The small molecule below binds the protein below.
Small molecule (SMILES): Cn1ncc(C(=O)NCc2cc[nH]n2)c1C(=O)Nc1ccn2cc(-c3ccccc3)nc2n1

Binding-site contacts:
Ligand atom C29 contacts residue THR242 of chain 1.A at 3.4 Å.
Ligand atom C15 contacts residue MET267 of chain 1.A at 3.7 Å (hydrophobic).
Ligand atom C15 contacts residue GLY279 of chain 1.A at 3.4 Å.
Ligand atom C29 contacts residue SER231 of chain 1.A at 3.3 Å.
Ligand atom N12 contacts residue GLN280 of chain 1.A at 3.4 Å (h-bond).
Ligand atom N12 contacts residue TYR247 of chain 1.A at 3.2 Å (h-bond).
Ligand atom N32 contacts residue ALA243 of chain 1.A at 3.4 Å (h-bond).
Ligand atom N13 contacts residue TYR247 of chain 1.A at 2.6 Å (h-bond).
Ligand atom C1 contacts residue PHE283 of chain 1.A at 3.4 Å (hydrophobic).
Ligand atom N14 contacts residue GLY279 of chain 1.A at 3.7 Å.
Ligand atom C25 contacts residue GLU275 of chain 1.A at 3.5 Å.
Ligand atom N32 contacts residue THR239 of chain 1.A at 2.8 Å (h-bond).
Ligand atom N33 contacts residue THR239 of chain 1.A at 3.5 Å (h-bond).
Ligand atom C28 contacts residue VAL232 of chain 1.A at 3.6 Å (hydrophobic).
Ligand atom C2 contacts residue PHE283 of chain 1.A at 3.6 Å (hydrophobic).
Ligand atom C18 contacts residue PHE283 of chain 1.A at 3.6 Å (hydrophobic).
Ligand atom N14 contacts residue MET267 of chain 1.A at 3.7 Å.
Ligand atom N13 contacts residue GLY279 of chain 1.A at 3.7 Å.
Ligand atom C10 contacts residue LEU189 of chain 1.A at 3.7 Å (hydrophobic).
Ligand atom O26 contacts residue GLN280 of chain 1.A at 3.0 Å (h-bond).
Ligand atom C20 contacts residue GLY279 of chain 1.A at 3.6 Å.
Ligand atom C23 contacts residue GLU275 of chain 1.A at 3.5 Å.
Ligand atom C23 contacts residue VAL276 of chain 1.A at 3.7 Å (hydrophobic).
Ligand atom C29 contacts residue ALA243 of chain 1.A at 3.6 Å (hydrophobic).
Ligand atom C24 contacts residue PRO266 of chain 1.A at 3.5 Å (hydrophobic).
Ligand atom C18 contacts residue MET267 of chain 1.A at 3.7 Å (hydrophobic).
Ligand atom C20 contacts residue MET267 of chain 1.A at 3.6 Å (hydrophobic).
Ligand atom C31 contacts residue ILE246 of chain 1.A at 3.5 Å (hydrophobic).
Ligand atom O8 contacts residue PHE283 of chain 1.A at 3.6 Å.
Ligand atom C28 contacts residue GLN280 of chain 1.A at 3.4 Å.
Ligand atom C25 contacts residue LYS272 of chain 1.A at 3.5 Å.
Ligand atom C31 contacts residue SER231 of chain 1.A at 3.6 Å.
Ligand atom C11 contacts residue TYR247 of chain 1.A at 3.2 Å (hydrophobic).
Ligand atom C11 contacts residue GLY279 of chain 1.A at 3.8 Å.
Ligand atom C4 contacts residue PHE283 of chain 1.A at 3.3 Å (hydrophobic).
Ligand atom C16 contacts residue MET267 of chain 1.A at 3.7 Å (hydrophobic).
Ligand atom C19 contacts residue MET267 of chain 1.A at 3.6 Å (hydrophobic).
Ligand atom N9 contacts residue PHE283 of chain 1.A at 3.4 Å.
Ligand atom N32 contacts residue THR242 of chain 1.A at 3.3 Å (h-bond).
Ligand atom C23 contacts residue LYS272 of chain 1.A at 3.7 Å.

Sequence of chain 1.A:
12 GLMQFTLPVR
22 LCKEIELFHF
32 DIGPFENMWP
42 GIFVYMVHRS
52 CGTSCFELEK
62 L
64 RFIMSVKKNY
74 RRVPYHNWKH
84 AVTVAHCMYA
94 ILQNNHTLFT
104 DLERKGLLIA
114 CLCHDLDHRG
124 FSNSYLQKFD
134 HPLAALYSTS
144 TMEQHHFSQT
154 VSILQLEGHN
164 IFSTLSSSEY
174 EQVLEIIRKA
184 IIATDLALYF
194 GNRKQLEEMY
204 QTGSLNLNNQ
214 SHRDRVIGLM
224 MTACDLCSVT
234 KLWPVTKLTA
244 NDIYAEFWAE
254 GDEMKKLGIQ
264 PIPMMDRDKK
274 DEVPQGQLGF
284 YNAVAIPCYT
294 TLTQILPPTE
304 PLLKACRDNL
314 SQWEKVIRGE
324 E